Binding-site contacts:
Ligand atom NH1 contacts residue THR175 of chain 1.E at 2.7 Å (h-bond).
Ligand atom CD contacts residue THR175 of chain 1.E at 3.2 Å.
Ligand atom O contacts residue ARG168 of chain 1.E at 3.8 Å.
Ligand atom CG contacts residue THR175 of chain 1.E at 3.6 Å.
Ligand atom CZ contacts residue ARG164 of chain 1.E at 3.4 Å.
Ligand atom CZ contacts residue THR175 of chain 1.E at 3.9 Å.
Ligand atom NE contacts residue THR175 of chain 1.E at 3.9 Å.
Ligand atom NH1 contacts residue LEU176 of chain 1.E at 4.2 Å.
Ligand atom NH1 contacts residue ARG164 of chain 1.E at 3.3 Å (salt-bridge).
Ligand atom NH2 contacts residue ARG164 of chain 1.E at 2.9 Å (salt-bridge).

A protein and the small-molecule ligand that binds it are described below.
Small molecule (SMILES): NC(=[NH2+])NCCC[C@H](N)C(=O)O

Sequence of chain 1.E:
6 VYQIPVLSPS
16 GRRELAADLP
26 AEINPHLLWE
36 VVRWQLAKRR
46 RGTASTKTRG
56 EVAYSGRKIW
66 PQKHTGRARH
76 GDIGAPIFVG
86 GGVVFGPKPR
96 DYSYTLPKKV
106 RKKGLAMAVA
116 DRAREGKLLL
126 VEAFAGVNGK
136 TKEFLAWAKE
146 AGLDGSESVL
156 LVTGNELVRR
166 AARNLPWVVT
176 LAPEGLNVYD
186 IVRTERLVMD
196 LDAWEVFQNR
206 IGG